A protein and the small-molecule ligand that binds it are described below.
Small molecule (SMILES): CC(=O)N[C@@H]1[C@@H](O)[C@H](O)[C@@H](CO)O[C@H]1O

Binding-site contacts:
Ligand atom C1 contacts residue ASN61 of chain 1.B at 1.4 Å.
Ligand atom C7 contacts residue ASN61 of chain 1.B at 4.0 Å.
Ligand atom C8 contacts residue PHE59 of chain 1.B at 3.5 Å (hydrophobic).
Ligand atom N2 contacts residue ASN61 of chain 1.B at 3.0 Å (h-bond).
Ligand atom C8 contacts residue PRO631 of chain 1.B at 3.9 Å (hydrophobic).
Ligand atom O5 contacts residue ASN61 of chain 1.B at 2.4 Å (h-bond).
Ligand atom C3 contacts residue ASN61 of chain 1.B at 3.9 Å.
Ligand atom C7 contacts residue PRO631 of chain 1.B at 4.4 Å (hydrophobic).
Ligand atom C2 contacts residue ASN61 of chain 1.B at 2.6 Å.
Ligand atom O7 contacts residue PRO631 of chain 1.B at 4.2 Å.
Ligand atom C4 contacts residue ASN61 of chain 1.B at 4.3 Å.
Ligand atom C5 contacts residue ASN61 of chain 1.B at 3.7 Å.

Sequence of chain 1.B:
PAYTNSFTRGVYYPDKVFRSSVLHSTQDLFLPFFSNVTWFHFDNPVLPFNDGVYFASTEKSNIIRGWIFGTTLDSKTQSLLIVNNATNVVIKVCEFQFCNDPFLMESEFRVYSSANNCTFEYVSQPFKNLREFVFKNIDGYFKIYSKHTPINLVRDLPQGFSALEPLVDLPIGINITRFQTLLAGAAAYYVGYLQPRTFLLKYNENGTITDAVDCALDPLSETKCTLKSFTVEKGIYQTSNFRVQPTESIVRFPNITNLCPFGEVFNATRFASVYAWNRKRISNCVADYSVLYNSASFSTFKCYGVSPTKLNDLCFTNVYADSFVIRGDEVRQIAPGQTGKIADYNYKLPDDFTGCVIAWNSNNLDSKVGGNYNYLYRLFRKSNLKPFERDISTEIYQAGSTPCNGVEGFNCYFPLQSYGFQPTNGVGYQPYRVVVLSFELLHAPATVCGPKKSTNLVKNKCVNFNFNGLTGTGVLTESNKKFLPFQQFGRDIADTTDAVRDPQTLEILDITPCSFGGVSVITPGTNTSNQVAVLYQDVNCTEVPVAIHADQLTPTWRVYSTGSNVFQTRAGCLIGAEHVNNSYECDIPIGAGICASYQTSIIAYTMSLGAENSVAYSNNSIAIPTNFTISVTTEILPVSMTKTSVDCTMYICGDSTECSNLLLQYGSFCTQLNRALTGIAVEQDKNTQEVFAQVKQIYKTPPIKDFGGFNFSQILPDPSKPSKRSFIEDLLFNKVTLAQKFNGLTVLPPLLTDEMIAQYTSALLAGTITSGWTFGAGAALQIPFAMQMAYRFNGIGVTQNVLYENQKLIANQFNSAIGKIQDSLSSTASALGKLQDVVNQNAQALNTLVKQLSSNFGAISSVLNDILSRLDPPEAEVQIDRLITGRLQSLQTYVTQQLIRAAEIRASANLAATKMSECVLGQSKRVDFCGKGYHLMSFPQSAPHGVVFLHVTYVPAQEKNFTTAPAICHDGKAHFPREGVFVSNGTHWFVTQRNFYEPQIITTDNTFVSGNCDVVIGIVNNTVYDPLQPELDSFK